Sequence of chain 3.A:
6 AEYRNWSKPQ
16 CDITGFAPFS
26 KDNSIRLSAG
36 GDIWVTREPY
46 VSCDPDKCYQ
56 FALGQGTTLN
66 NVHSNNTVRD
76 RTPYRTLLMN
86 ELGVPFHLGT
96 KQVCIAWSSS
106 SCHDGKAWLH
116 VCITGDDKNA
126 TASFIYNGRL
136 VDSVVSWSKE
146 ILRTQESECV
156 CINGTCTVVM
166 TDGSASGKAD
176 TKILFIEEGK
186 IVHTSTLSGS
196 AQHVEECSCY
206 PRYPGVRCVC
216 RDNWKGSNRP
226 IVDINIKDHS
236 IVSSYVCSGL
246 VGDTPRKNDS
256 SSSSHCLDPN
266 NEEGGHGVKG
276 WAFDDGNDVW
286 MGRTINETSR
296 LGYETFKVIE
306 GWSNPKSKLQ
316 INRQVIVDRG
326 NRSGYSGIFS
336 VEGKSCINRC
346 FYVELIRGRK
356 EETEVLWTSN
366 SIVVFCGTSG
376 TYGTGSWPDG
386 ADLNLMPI

Binding-site contacts:
Ligand atom N2 contacts residue ASN70 of chain 3.A at 3.0 Å (h-bond).
Ligand atom O7 contacts residue ASN70 of chain 3.A at 3.2 Å (h-bond).
Ligand atom C5 contacts residue ASN70 of chain 3.A at 3.7 Å.
Ligand atom C4 contacts residue ASN70 of chain 3.A at 4.3 Å.
Ligand atom C3 contacts residue ASN70 of chain 3.A at 3.9 Å.
Ligand atom C7 contacts residue ASN70 of chain 3.A at 3.3 Å.
Ligand atom C7 contacts residue LEU361 of chain 3.A at 4.3 Å (hydrophobic).
Ligand atom N2 contacts residue LEU361 of chain 3.A at 4.3 Å.
Ligand atom C1 contacts residue ASN70 of chain 3.A at 1.4 Å.
Ligand atom C2 contacts residue ASN70 of chain 3.A at 2.5 Å.
Ligand atom O5 contacts residue ASN70 of chain 3.A at 2.4 Å (h-bond).
Ligand atom O6 contacts residue ASN71 of chain 3.A at 4.1 Å.
Ligand atom C8 contacts residue LEU361 of chain 3.A at 3.9 Å (hydrophobic).
Ligand atom C6 contacts residue ASN71 of chain 3.A at 3.9 Å.

This protein binds this small molecule.
Small molecule (SMILES): CC(=O)N[C@H]1[C@H](O[C@H]2[C@H](O)[C@@H](NC(C)=O)CO[C@@H]2CO)O[C@H](CO)[C@@H](O)[C@@H]1O